A protein and the small-molecule ligand that binds it are described below.
Small molecule (SMILES): C=CC/C1=C2/N[C@@](C)([C@@H]3N=C([C@H](C)C4=C(CCC(=O)O)C(C)(C)C(=N4)/C=C4\N=C1[C@@](C)(CC(=O)O)[C@@H]4CCC(=O)O)[C@](C)(CCC(=O)O)[C@H]3CC(=O)O)[C@@](C)(CC(=O)O)[C@@H]2CCC(=O)O

Sequence of chain 2.A:
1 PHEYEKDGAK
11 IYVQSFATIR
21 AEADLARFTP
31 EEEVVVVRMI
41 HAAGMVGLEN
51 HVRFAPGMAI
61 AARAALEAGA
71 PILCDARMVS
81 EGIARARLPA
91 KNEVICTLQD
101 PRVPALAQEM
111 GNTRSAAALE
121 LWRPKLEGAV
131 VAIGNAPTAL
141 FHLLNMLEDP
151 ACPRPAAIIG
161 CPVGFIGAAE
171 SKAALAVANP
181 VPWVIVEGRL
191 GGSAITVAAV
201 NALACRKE

Binding-site contacts:
Ligand atom O10 contacts residue ALA76 of chain 1.A at 3.4 Å.
Ligand atom C18 contacts residue ASN135 of chain 1.A at 2.9 Å.
Ligand atom C17 contacts residue HIS41 of chain 2.A at 3.5 Å.
Ligand atom O5 contacts residue PHE165 of chain 1.A at 2.9 Å (h-bond).
Ligand atom O7 contacts residue SER115 of chain 1.A at 2.7 Å (h-bond).
Ligand atom C14 contacts residue ILE166 of chain 1.A at 3.3 Å (hydrophobic).
Ligand atom O7 contacts residue ARG114 of chain 1.A at 3.5 Å (salt-bridge).
Ligand atom O8 contacts residue ALA136 of chain 1.A at 3.4 Å.
Ligand atom O4 contacts residue HIS41 of chain 2.A at 3.1 Å.
Ligand atom O13 contacts residue ARG114 of chain 1.A at 3.3 Å (salt-bridge).
Ligand atom O11 contacts residue MET78 of chain 1.A at 2.3 Å.
Ligand atom O5 contacts residue SER15 of chain 2.A at 2.7 Å (h-bond).
Ligand atom O6 contacts residue THR113 of chain 1.A at 3.5 Å.
Ligand atom O contacts residue ARG38 of chain 2.A at 3.2 Å (salt-bridge).
Ligand atom O5 contacts residue ILE166 of chain 1.A at 3.2 Å (h-bond).
Ligand atom O3 contacts residue SER193 of chain 1.A at 2.8 Å (h-bond).
Ligand atom N3 contacts residue ASN135 of chain 1.A at 3.5 Å (h-bond).
Ligand atom O8 contacts residue THR138 of chain 1.A at 2.6 Å (h-bond).
Ligand atom C15 contacts residue SER15 of chain 2.A at 3.4 Å.
Ligand atom O7 contacts residue THR113 of chain 1.A at 3.4 Å.
Ligand atom C contacts residue ARG38 of chain 2.A at 3.4 Å.
Ligand atom C43 contacts residue GLY82 of chain 2.A at 3.5 Å.
Ligand atom C30 contacts residue THR138 of chain 1.A at 3.4 Å.
Ligand atom C32 contacts residue SER115 of chain 1.A at 3.5 Å.
Ligand atom C18 contacts residue VAL163 of chain 1.A at 3.2 Å (hydrophobic).
Ligand atom O contacts residue ASN201 of chain 2.A at 2.9 Å (h-bond).
Ligand atom O12 contacts residue ARG114 of chain 1.A at 3.4 Å (salt-bridge).
Ligand atom N2 contacts residue ASN135 of chain 1.A at 3.5 Å (h-bond).
Ligand atom C27 contacts residue TYR12 of chain 2.A at 3.5 Å (hydrophobic).
Ligand atom O10 contacts residue ARG77 of chain 1.A at 2.9 Å (salt-bridge).
Ligand atom O4 contacts residue ILE11 of chain 2.A at 3.5 Å.
Ligand atom O6 contacts residue ARG114 of chain 1.A at 3.0 Å (salt-bridge).
Ligand atom O3 contacts residue GLY192 of chain 1.A at 3.2 Å.
Ligand atom C41 contacts residue ARG114 of chain 1.A at 3.2 Å.
Ligand atom O1 contacts residue ARG38 of chain 2.A at 2.8 Å (salt-bridge).
Ligand atom O4 contacts residue SER15 of chain 2.A at 3.3 Å (h-bond).
Ligand atom O2 contacts residue SER193 of chain 1.A at 2.5 Å (h-bond).
Ligand atom C20 contacts residue TYR12 of chain 2.A at 3.5 Å (hydrophobic).
Ligand atom O8 contacts residue PRO137 of chain 1.A at 3.2 Å (h-bond).
Ligand atom C7 contacts residue SER193 of chain 1.A at 3.3 Å.

Sequence of chain 1.A:
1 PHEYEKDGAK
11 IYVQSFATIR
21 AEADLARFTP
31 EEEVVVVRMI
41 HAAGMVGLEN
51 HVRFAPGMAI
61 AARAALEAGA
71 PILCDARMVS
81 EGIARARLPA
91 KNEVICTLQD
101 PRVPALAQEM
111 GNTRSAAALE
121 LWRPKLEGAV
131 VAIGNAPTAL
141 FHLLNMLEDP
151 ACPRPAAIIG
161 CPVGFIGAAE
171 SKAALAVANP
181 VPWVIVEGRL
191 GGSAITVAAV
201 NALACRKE